Sequence of chain 1.A:
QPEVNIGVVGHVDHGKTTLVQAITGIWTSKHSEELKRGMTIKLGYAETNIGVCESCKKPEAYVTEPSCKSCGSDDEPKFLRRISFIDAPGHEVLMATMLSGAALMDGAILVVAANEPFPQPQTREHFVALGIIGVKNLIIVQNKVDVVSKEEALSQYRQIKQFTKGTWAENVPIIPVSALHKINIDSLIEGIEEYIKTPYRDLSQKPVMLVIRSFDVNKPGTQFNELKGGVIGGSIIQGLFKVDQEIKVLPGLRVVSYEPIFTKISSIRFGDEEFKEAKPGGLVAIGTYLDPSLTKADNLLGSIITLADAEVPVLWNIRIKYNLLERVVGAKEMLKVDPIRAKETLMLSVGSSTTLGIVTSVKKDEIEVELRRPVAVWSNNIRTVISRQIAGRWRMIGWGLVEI

Binding-site contacts:
Ligand atom N contacts residue ALA295 of chain 1.A at 3.3 Å (h-bond).
Ligand atom CA contacts residue VAL294 of chain 1.A at 3.7 Å (hydrophobic).
Ligand atom CE contacts residue TYR50 of chain 1.A at 3.4 Å (hydrophobic).
Ligand atom C contacts residue GLY281 of chain 1.A at 3.9 Å.
Ligand atom CG contacts residue VAL294 of chain 1.A at 3.9 Å (hydrophobic).
Ligand atom CB contacts residue VAL294 of chain 1.A at 4.3 Å (hydrophobic).
Ligand atom CE contacts residue ARG218 of chain 1.A at 3.2 Å.
Ligand atom CG contacts residue TYR50 of chain 1.A at 3.8 Å (hydrophobic).
Ligand atom CA contacts residue ALA295 of chain 1.A at 3.7 Å (hydrophobic).
Ligand atom CB contacts residue GLU52 of chain 1.A at 4.5 Å.
Ligand atom O contacts residue GLY281 of chain 1.A at 3.1 Å (h-bond).
Ligand atom SD contacts residue ARG218 of chain 1.A at 4.0 Å.
Ligand atom CA contacts residue LEU293 of chain 1.A at 4.0 Å (hydrophobic).
Ligand atom C contacts residue ALA295 of chain 1.A at 3.9 Å (hydrophobic).
Ligand atom CA contacts residue PHE280 of chain 1.A at 4.3 Å (hydrophobic).
Ligand atom SD contacts residue VAL294 of chain 1.A at 4.0 Å.
Ligand atom SD contacts residue LEU293 of chain 1.A at 3.4 Å.
Ligand atom N contacts residue PHE280 of chain 1.A at 3.2 Å.
Ligand atom CA contacts residue ARG279 of chain 1.A at 3.7 Å.
Ligand atom CA contacts residue GLY281 of chain 1.A at 4.0 Å.
Ligand atom CB contacts residue TYR50 of chain 1.A at 3.9 Å (hydrophobic).
Ligand atom N contacts residue LEU293 of chain 1.A at 3.9 Å.
Ligand atom N contacts residue ARG279 of chain 1.A at 2.2 Å (salt-bridge).
Ligand atom N contacts residue VAL294 of chain 1.A at 3.5 Å.
Ligand atom CG contacts residue LEU293 of chain 1.A at 3.0 Å (hydrophobic).
Ligand atom CE contacts residue LEU293 of chain 1.A at 4.5 Å (hydrophobic).
Ligand atom CB contacts residue GLY281 of chain 1.A at 3.9 Å.
Ligand atom N contacts residue GLY281 of chain 1.A at 3.6 Å.
Ligand atom CB contacts residue LEU293 of chain 1.A at 3.4 Å (hydrophobic).

This protein binds this small molecule.
Small molecule (SMILES): CSCC[C@H](N)C(=O)O